Binding-site contacts:
Ligand atom CZ contacts residue GLY351 of chain 1.C at 3.9 Å.
Ligand atom CG contacts residue ASP318 of chain 1.C at 3.5 Å.
Ligand atom OH contacts residue ASP318 of chain 1.C at 3.9 Å.
Ligand atom O contacts residue LEU323 of chain 1.C at 2.9 Å (h-bond).
Ligand atom CA contacts residue LYS319 of chain 1.C at 3.3 Å.
Ligand atom N contacts residue LYS319 of chain 1.C at 3.9 Å.
Ligand atom N contacts residue ASP318 of chain 1.C at 2.6 Å (salt-bridge).
Ligand atom CE2 contacts residue VAL316 of chain 1.C at 3.7 Å (hydrophobic).
Ligand atom CE2 contacts residue GLY351 of chain 1.C at 3.9 Å.
Ligand atom CD2 contacts residue VAL316 of chain 1.C at 3.8 Å (hydrophobic).
Ligand atom N contacts residue ILE337 of chain 1.D at 2.8 Å (h-bond).
Ligand atom OH contacts residue LYS142 of chain 1.D at 2.7 Å (salt-bridge).
Ligand atom CB contacts residue ILE337 of chain 1.D at 3.4 Å (hydrophobic).
Ligand atom OXT contacts residue LYS319 of chain 1.C at 3.6 Å (salt-bridge).
Ligand atom OH contacts residue LEU350 of chain 1.C at 3.8 Å.
Ligand atom O contacts residue LYS319 of chain 1.C at 3.4 Å (salt-bridge).
Ligand atom CZ contacts residue LYS142 of chain 1.D at 3.8 Å.
Ligand atom CZ contacts residue ASP318 of chain 1.C at 3.5 Å.
Ligand atom OXT contacts residue ILE337 of chain 1.D at 2.9 Å (h-bond).
Ligand atom CZ contacts residue GLU344 of chain 1.C at 3.6 Å.
Ligand atom CD2 contacts residue LEU317 of chain 1.C at 3.2 Å (hydrophobic).
Ligand atom N contacts residue SER336 of chain 1.D at 2.8 Å (h-bond).
Ligand atom CD1 contacts residue ASP318 of chain 1.C at 3.2 Å.
Ligand atom CA contacts residue ILE337 of chain 1.D at 3.5 Å (hydrophobic).
Ligand atom CD2 contacts residue ASP318 of chain 1.C at 3.5 Å.
Ligand atom CE1 contacts residue ILE342 of chain 1.C at 3.9 Å (hydrophobic).
Ligand atom C contacts residue LYS319 of chain 1.C at 3.2 Å.
Ligand atom CG contacts residue ILE337 of chain 1.D at 3.8 Å (hydrophobic).
Ligand atom OH contacts residue GLY351 of chain 1.C at 3.1 Å.
Ligand atom OXT contacts residue SER336 of chain 1.D at 3.7 Å.
Ligand atom CE1 contacts residue ASP318 of chain 1.C at 3.5 Å.
Ligand atom CD1 contacts residue ILE337 of chain 1.D at 3.4 Å (hydrophobic).
Ligand atom C contacts residue ILE337 of chain 1.D at 3.9 Å (hydrophobic).
Ligand atom OH contacts residue GLU344 of chain 1.C at 3.0 Å (salt-bridge).
Ligand atom CE2 contacts residue ASP318 of chain 1.C at 3.6 Å.
Ligand atom CE1 contacts residue GLU344 of chain 1.C at 3.3 Å.
Ligand atom CE2 contacts residue LEU317 of chain 1.C at 3.6 Å (hydrophobic).
Ligand atom O contacts residue ALA322 of chain 1.C at 3.3 Å (h-bond).
Ligand atom OH contacts residue LEU349 of chain 1.C at 3.9 Å.
Ligand atom CA contacts residue ASP318 of chain 1.C at 3.6 Å.

Sequence of chain 1.C:
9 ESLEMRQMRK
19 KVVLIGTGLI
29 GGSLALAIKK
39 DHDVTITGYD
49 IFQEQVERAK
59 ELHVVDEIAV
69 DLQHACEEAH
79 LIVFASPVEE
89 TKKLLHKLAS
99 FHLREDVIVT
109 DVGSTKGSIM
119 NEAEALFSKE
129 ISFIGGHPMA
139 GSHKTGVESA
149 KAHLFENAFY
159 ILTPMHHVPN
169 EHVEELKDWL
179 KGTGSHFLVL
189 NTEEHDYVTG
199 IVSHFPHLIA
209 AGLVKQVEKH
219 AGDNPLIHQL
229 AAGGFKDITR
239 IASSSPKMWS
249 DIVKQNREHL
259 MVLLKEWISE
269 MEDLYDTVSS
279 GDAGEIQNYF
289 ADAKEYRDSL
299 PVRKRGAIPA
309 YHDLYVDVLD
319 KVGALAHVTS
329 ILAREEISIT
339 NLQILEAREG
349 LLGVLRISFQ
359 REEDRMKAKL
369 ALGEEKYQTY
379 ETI

Sequence of chain 1.D:
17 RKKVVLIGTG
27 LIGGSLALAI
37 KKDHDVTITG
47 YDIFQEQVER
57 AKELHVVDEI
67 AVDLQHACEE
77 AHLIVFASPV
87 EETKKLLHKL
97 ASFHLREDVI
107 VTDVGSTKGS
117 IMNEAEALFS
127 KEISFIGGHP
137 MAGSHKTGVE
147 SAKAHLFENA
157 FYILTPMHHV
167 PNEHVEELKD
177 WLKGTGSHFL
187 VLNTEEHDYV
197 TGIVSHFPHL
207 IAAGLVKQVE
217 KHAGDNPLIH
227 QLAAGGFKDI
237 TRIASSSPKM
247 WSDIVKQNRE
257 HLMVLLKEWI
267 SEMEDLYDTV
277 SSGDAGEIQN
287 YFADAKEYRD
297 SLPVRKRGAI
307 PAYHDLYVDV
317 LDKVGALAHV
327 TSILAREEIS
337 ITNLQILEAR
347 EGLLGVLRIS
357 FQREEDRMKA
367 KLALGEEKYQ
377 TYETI

A protein and the small-molecule ligand that binds it are described below.
Small molecule (SMILES): N[C@@H](Cc1ccc(O)cc1)C(=O)O